Binding-site contacts:
Ligand atom OP1 contacts residue PRO172 of chain 1.C at 3.2 Å.
Ligand atom O3' contacts residue ASP81 of chain 1.C at 3.0 Å (salt-bridge).
Ligand atom OP1 contacts residue SER103 of chain 1.C at 2.5 Å (h-bond).
Ligand atom C5' contacts residue THR9 of chain 1.C at 3.3 Å.
Ligand atom O2 contacts residue VAL109 of chain 1.C at 3.6 Å.
Ligand atom OP1 contacts residue GLU146 of chain 1.C at 3.5 Å (salt-bridge).
Ligand atom OP1 contacts residue ASP81 of chain 1.C at 2.9 Å (salt-bridge).
Ligand atom C5 contacts residue GLY106 of chain 1.C at 3.8 Å.
Ligand atom O2 contacts residue GLY55 of chain 1.C at 3.4 Å.
Ligand atom C1' contacts residue PRO20 of chain 1.C at 3.7 Å (hydrophobic).
Ligand atom O2 contacts residue THR54 of chain 1.C at 3.7 Å.
Ligand atom C7 contacts residue PHE221 of chain 1.C at 3.3 Å (hydrophobic).
Ligand atom OP1 contacts residue THR83 of chain 1.C at 2.9 Å (h-bond).
Ligand atom OP1 contacts residue ASP8 of chain 1.C at 2.8 Å (salt-bridge).
Ligand atom P contacts residue GLY10 of chain 1.C at 3.7 Å.
Ligand atom C7 contacts residue GLY106 of chain 1.C at 3.4 Å.
Ligand atom C3' contacts residue PHE221 of chain 1.C at 3.4 Å (hydrophobic).
Ligand atom OP1 contacts residue SER82 of chain 1.C at 3.4 Å.
Ligand atom O4 contacts residue THR54 of chain 1.C at 3.7 Å.
Ligand atom O4' contacts residue GLY106 of chain 1.C at 3.6 Å.
Ligand atom O3' contacts residue SER82 of chain 1.C at 3.4 Å (h-bond).
Ligand atom C5' contacts residue ILE102 of chain 1.C at 3.6 Å (hydrophobic).
Ligand atom C5' contacts residue ASP81 of chain 1.C at 3.3 Å.
Ligand atom OP1 contacts residue GLY10 of chain 1.C at 2.6 Å (h-bond).
Ligand atom P contacts residue ASP81 of chain 1.C at 3.4 Å.
Ligand atom O2 contacts residue ALA218 of chain 1.C at 3.6 Å.
Ligand atom O4' contacts residue PRO20 of chain 1.C at 3.3 Å.
Ligand atom C5 contacts residue PHE221 of chain 1.C at 3.6 Å (hydrophobic).
Ligand atom C4 contacts residue THR54 of chain 1.C at 3.7 Å.
Ligand atom O4' contacts residue TRP110 of chain 1.C at 3.6 Å.
Ligand atom OP1 contacts residue ILE102 of chain 1.C at 3.2 Å.
Ligand atom C2 contacts residue THR54 of chain 1.C at 3.8 Å.
Ligand atom O3' contacts residue LEU171 of chain 1.C at 3.0 Å (h-bond).
Ligand atom N3 contacts residue THR54 of chain 1.C at 2.9 Å (h-bond).
Ligand atom C6 contacts residue GLY106 of chain 1.C at 3.4 Å.
Ligand atom O3' contacts residue GLY170 of chain 1.C at 2.9 Å.
Ligand atom C4' contacts residue LEU23 of chain 1.C at 3.8 Å (hydrophobic).
Ligand atom OP2 contacts residue PHE221 of chain 1.C at 3.7 Å.
Ligand atom C2' contacts residue ASN215 of chain 1.C at 3.6 Å.
Ligand atom C7 contacts residue LYS105 of chain 1.C at 3.8 Å.

Sequence of chain 1.C:
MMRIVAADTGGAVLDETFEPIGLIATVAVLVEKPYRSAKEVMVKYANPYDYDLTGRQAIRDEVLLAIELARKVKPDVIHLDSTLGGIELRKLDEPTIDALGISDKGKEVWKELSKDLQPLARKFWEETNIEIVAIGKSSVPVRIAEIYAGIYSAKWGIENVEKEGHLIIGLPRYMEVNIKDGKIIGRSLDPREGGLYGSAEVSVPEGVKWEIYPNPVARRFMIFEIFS

The protein below binds the small molecule below.
Small molecule (SMILES): Cc1cn([C@H]2C[C@H](O[P](=O)(O)OC[C@H]3O[C@@H](n4cc(C)c(=O)[nH]c4=O)C[C@@H]3O[P](=O)(O)OC[C@H]3O[C@@H](n4cc(C)c(=O)[nH]c4=O)C[C@@H]3O[P](=O)(O)OC[C@H]3O[C@@H](n4cc(C)c(=O)[nH]c4=O)C[C@@H]3O)[C@@H](COP(=O)=O)O2)c(=O)[nH]c1=O